A small-molecule ligand and the protein it binds are described below.
Small molecule (SMILES): CC(=O)N1CCN(Cc2ccc(Cl)s2)CC1

Sequence of chain 1.A:
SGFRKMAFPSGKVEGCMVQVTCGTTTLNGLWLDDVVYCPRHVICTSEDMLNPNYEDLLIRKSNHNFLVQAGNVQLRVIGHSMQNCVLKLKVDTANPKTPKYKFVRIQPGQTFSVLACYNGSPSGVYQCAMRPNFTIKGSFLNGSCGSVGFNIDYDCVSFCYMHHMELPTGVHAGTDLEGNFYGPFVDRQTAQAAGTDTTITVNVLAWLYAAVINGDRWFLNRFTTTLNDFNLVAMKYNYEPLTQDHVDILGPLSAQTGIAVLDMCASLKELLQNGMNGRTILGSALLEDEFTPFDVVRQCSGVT

Binding-site contacts:
Ligand atom C8 contacts residue CYS44 of chain 1.A at 3.8 Å (hydrophobic).
Ligand atom C contacts residue CYS145 of chain 1.A at 1.8 Å (hydrophobic).
Ligand atom C10 contacts residue ASN142 of chain 1.A at 4.0 Å.
Ligand atom O contacts residue GLY143 of chain 1.A at 2.7 Å (h-bond).
Ligand atom N1 contacts residue HIS41 of chain 1.A at 4.2 Å.
Ligand atom C1 contacts residue SER144 of chain 1.A at 4.1 Å.
Ligand atom CL contacts residue THR45 of chain 1.A at 3.7 Å.
Ligand atom C3 contacts residue HIS41 of chain 1.A at 4.0 Å.
Ligand atom O contacts residue CYS145 of chain 1.A at 3.1 Å (h-bond).
Ligand atom O contacts residue LEU141 of chain 1.A at 4.0 Å.
Ligand atom CL contacts residue CYS44 of chain 1.A at 3.5 Å.
Ligand atom C2 contacts residue ASN142 of chain 1.A at 3.7 Å.
Ligand atom C contacts residue HIS163 of chain 1.A at 3.8 Å.
Ligand atom C9 contacts residue CYS145 of chain 1.A at 4.0 Å (hydrophobic).
Ligand atom C contacts residue LEU141 of chain 1.A at 4.2 Å (hydrophobic).
Ligand atom C6 contacts residue CYS44 of chain 1.A at 4.0 Å (hydrophobic).
Ligand atom C1 contacts residue LEU141 of chain 1.A at 4.2 Å (hydrophobic).
Ligand atom N contacts residue CYS145 of chain 1.A at 3.4 Å (h-bond).
Ligand atom C6 contacts residue HIS41 of chain 1.A at 3.0 Å.
Ligand atom C1 contacts residue GLY143 of chain 1.A at 3.7 Å.
Ligand atom N contacts residue ASN142 of chain 1.A at 3.9 Å.
Ligand atom C10 contacts residue CYS145 of chain 1.A at 3.6 Å (hydrophobic).
Ligand atom CL contacts residue SER46 of chain 1.A at 4.0 Å.
Ligand atom C7 contacts residue CYS44 of chain 1.A at 3.4 Å (hydrophobic).
Ligand atom C4 contacts residue HIS41 of chain 1.A at 4.0 Å.
Ligand atom C7 contacts residue HIS41 of chain 1.A at 3.2 Å.
Ligand atom O contacts residue SER144 of chain 1.A at 3.2 Å (h-bond).
Ligand atom C1 contacts residue ASN142 of chain 1.A at 4.2 Å.
Ligand atom C contacts residue SER144 of chain 1.A at 3.8 Å.
Ligand atom C9 contacts residue HIS41 of chain 1.A at 3.9 Å.
Ligand atom CL contacts residue THR24 of chain 1.A at 3.8 Å.
Ligand atom C4 contacts residue MET49 of chain 1.A at 3.9 Å (hydrophobic).
Ligand atom C2 contacts residue GLY143 of chain 1.A at 4.2 Å.
Ligand atom C5 contacts residue MET49 of chain 1.A at 3.9 Å (hydrophobic).
Ligand atom C9 contacts residue HIS164 of chain 1.A at 4.1 Å.
Ligand atom C8 contacts residue THR45 of chain 1.A at 4.1 Å.
Ligand atom C1 contacts residue CYS145 of chain 1.A at 2.7 Å (hydrophobic).
Ligand atom C5 contacts residue HIS41 of chain 1.A at 4.2 Å.
Ligand atom O contacts residue ASN142 of chain 1.A at 3.7 Å.
Ligand atom C7 contacts residue THR24 of chain 1.A at 4.1 Å.